A small-molecule ligand and the protein it binds are described below.
Small molecule (SMILES): Cn1ncc(C(=O)NCc2cocn2)c1C(=O)Nc1ccn2cc(-c3ccccc3)nc2n1

Sequence of chain 1.D:
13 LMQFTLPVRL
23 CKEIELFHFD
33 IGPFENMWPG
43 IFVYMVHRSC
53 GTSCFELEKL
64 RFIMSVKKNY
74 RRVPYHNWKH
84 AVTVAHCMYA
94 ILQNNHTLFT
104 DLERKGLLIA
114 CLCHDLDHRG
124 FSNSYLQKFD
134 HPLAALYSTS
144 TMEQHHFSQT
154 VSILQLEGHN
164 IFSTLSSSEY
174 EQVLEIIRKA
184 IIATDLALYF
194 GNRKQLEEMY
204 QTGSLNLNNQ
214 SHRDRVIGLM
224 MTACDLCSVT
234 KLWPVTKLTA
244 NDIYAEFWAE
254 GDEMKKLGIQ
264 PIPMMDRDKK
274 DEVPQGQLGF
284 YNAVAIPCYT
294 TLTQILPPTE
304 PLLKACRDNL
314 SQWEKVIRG

Binding-site contacts:
Ligand atom C20 contacts residue GLY279 of chain 1.D at 3.6 Å.
Ligand atom C24 contacts residue PRO266 of chain 1.D at 3.5 Å (hydrophobic).
Ligand atom C7 contacts residue PHE283 of chain 1.D at 3.6 Å (hydrophobic).
Ligand atom C15 contacts residue GLY279 of chain 1.D at 3.4 Å.
Ligand atom N28 contacts residue THR239 of chain 1.D at 3.6 Å.
Ligand atom N13 contacts residue TYR247 of chain 1.D at 2.4 Å (h-bond).
Ligand atom C30 contacts residue THR239 of chain 1.D at 3.0 Å.
Ligand atom N13 contacts residue GLY279 of chain 1.D at 3.6 Å.
Ligand atom C7 contacts residue ILE246 of chain 1.D at 3.5 Å (hydrophobic).
Ligand atom C17 contacts residue MET267 of chain 1.D at 3.3 Å (hydrophobic).
Ligand atom C6 contacts residue ILE246 of chain 1.D at 3.7 Å (hydrophobic).
Ligand atom N27 contacts residue PHE283 of chain 1.D at 3.7 Å.
Ligand atom C23 contacts residue VAL276 of chain 1.D at 3.6 Å (hydrophobic).
Ligand atom O31 contacts residue THR242 of chain 1.D at 3.3 Å.
Ligand atom N12 contacts residue TYR247 of chain 1.D at 3.3 Å (h-bond).
Ligand atom O26 contacts residue GLN280 of chain 1.D at 3.3 Å (h-bond).
Ligand atom C7 contacts residue LEU229 of chain 1.D at 3.7 Å (hydrophobic).
Ligand atom C2 contacts residue ILE246 of chain 1.D at 3.6 Å (hydrophobic).
Ligand atom N9 contacts residue PHE283 of chain 1.D at 3.5 Å.
Ligand atom O8 contacts residue PHE283 of chain 1.D at 3.6 Å.
Ligand atom C6 contacts residue PHE283 of chain 1.D at 3.6 Å (hydrophobic).
Ligand atom C4 contacts residue PHE283 of chain 1.D at 3.3 Å (hydrophobic).
Ligand atom C15 contacts residue TYR247 of chain 1.D at 3.7 Å (hydrophobic).
Ligand atom C1 contacts residue PHE283 of chain 1.D at 3.4 Å (hydrophobic).
Ligand atom C19 contacts residue MET267 of chain 1.D at 3.5 Å (hydrophobic).
Ligand atom N12 contacts residue MET267 of chain 1.D at 3.6 Å.
Ligand atom C33 contacts residue GLN280 of chain 1.D at 3.4 Å.
Ligand atom C25 contacts residue GLU275 of chain 1.D at 3.4 Å.
Ligand atom C23 contacts residue GLU275 of chain 1.D at 3.5 Å.
Ligand atom C23 contacts residue LYS272 of chain 1.D at 3.5 Å.
Ligand atom N5 contacts residue LEU229 of chain 1.D at 3.5 Å.
Ligand atom C15 contacts residue MET267 of chain 1.D at 3.6 Å (hydrophobic).
Ligand atom C16 contacts residue MET267 of chain 1.D at 3.4 Å (hydrophobic).
Ligand atom C11 contacts residue TYR247 of chain 1.D at 3.2 Å (hydrophobic).
Ligand atom C30 contacts residue ALA243 of chain 1.D at 3.4 Å (hydrophobic).
Ligand atom C2 contacts residue PHE283 of chain 1.D at 3.4 Å (hydrophobic).
Ligand atom C18 contacts residue MET267 of chain 1.D at 3.3 Å (hydrophobic).
Ligand atom N12 contacts residue GLN280 of chain 1.D at 3.5 Å (h-bond).
Ligand atom C25 contacts residue LYS272 of chain 1.D at 3.5 Å.
Ligand atom O31 contacts residue SER231 of chain 1.D at 3.2 Å.